Binding-site contacts:
Ligand atom CE1 contacts residue ASP65 of chain 1.B at 3.4 Å.
Ligand atom CA contacts residue GLN20 of chain 1.B at 3.4 Å.
Ligand atom CD1 contacts residue GLN20 of chain 1.B at 3.4 Å.
Ligand atom CA contacts residue ASN64 of chain 1.B at 3.5 Å.
Ligand atom O2P contacts residue ARG106 of chain 1.A at 2.8 Å (salt-bridge).
Ligand atom CE2 contacts residue ARG114 of chain 1.A at 3.2 Å.
Ligand atom CB contacts residue ASN64 of chain 1.B at 3.5 Å.
Ligand atom C contacts residue ARG114 of chain 1.A at 3.5 Å.
Ligand atom N contacts residue GLN20 of chain 1.B at 3.0 Å (h-bond).
Ligand atom OH contacts residue ASP65 of chain 1.B at 2.7 Å (salt-bridge).
Ligand atom CB contacts residue ARG114 of chain 1.A at 3.6 Å.
Ligand atom CE1 contacts residue VAL23 of chain 1.B at 3.5 Å (hydrophobic).
Ligand atom O contacts residue SER19 of chain 1.B at 3.6 Å.
Ligand atom CD2 contacts residue TYR61 of chain 1.B at 3.6 Å (hydrophobic).
Ligand atom CB contacts residue ASN18 of chain 1.B at 3.6 Å.
Ligand atom O contacts residue ARG114 of chain 1.A at 2.8 Å (salt-bridge).
Ligand atom O contacts residue ARG114 of chain 1.A at 3.4 Å.
Ligand atom CB contacts residue ASN18 of chain 1.B at 3.5 Å.
Ligand atom P contacts residue ARG106 of chain 1.A at 3.5 Å.
Ligand atom O contacts residue GLN20 of chain 1.B at 2.9 Å (h-bond).
Ligand atom CG2 contacts residue ILE110 of chain 1.A at 3.6 Å (hydrophobic).
Ligand atom N contacts residue ASN18 of chain 1.B at 2.7 Å (h-bond).
Ligand atom CA contacts residue ASN18 of chain 1.B at 3.4 Å.
Ligand atom CZ contacts residue ASP65 of chain 1.B at 3.4 Å.
Ligand atom CE1 contacts residue LYS71 of chain 1.B at 3.6 Å.
Ligand atom OG contacts residue GLN20 of chain 1.B at 3.1 Å (h-bond).
Ligand atom O contacts residue ASN64 of chain 1.B at 3.0 Å (h-bond).
Ligand atom OH contacts residue SER115 of chain 1.A at 3.3 Å (h-bond).
Ligand atom O contacts residue GLN68 of chain 1.B at 3.3 Å (h-bond).
Ligand atom OH contacts residue ARG114 of chain 1.A at 3.6 Å.
Ligand atom CA contacts residue ARG114 of chain 1.A at 3.5 Å.
Ligand atom OH contacts residue ASN64 of chain 1.B at 3.0 Å (h-bond).
Ligand atom CD1 contacts residue VAL23 of chain 1.B at 3.6 Å (hydrophobic).
Ligand atom O contacts residue ARG114 of chain 1.A at 3.4 Å (salt-bridge).
Ligand atom CG contacts residue ASP65 of chain 1.B at 3.6 Å.
Ligand atom C contacts residue ASN18 of chain 1.B at 3.5 Å.
Ligand atom O contacts residue ARG114 of chain 1.A at 2.9 Å (salt-bridge).
Ligand atom N contacts residue ARG114 of chain 1.A at 3.0 Å (salt-bridge).
Ligand atom N contacts residue GLN20 of chain 1.B at 3.3 Å (h-bond).
Ligand atom O1P contacts residue ARG106 of chain 1.A at 2.6 Å (salt-bridge).

Sequence of chain 1.A:
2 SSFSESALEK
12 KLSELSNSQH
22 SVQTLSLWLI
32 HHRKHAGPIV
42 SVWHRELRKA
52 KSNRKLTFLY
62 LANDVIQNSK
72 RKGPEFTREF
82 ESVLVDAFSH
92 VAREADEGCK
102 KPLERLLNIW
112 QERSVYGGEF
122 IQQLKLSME

Sequence of chain 1.B:
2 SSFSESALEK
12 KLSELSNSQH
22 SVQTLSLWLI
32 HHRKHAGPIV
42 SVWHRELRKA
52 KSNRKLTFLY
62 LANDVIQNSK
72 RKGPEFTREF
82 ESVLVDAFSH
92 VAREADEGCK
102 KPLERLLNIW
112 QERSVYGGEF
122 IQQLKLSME

A protein and the small-molecule ligand that binds it are described below.
Small molecule (SMILES): CC(=O)N1CCC[C@H]1C(=O)N[C@@H](CO)C(=O)N[C@@H](Cc1ccc(O)cc1)C(=O)N[C@@H](COP(=O)(O)O)C(=O)N1CCC[C@H]1C(=O)N[C@H](C(=O)N[C@@H](CO)C(=O)N1CCC[C@H]1C(=O)N[C@@H](CO)C(=O)N[C@@H](Cc1ccc(O)cc1)C(=O)N[C@@H](CO)C(N)=O)[C@@H](C)O